This protein binds this small molecule.
Small molecule (SMILES): CC(=O)N[C@H]1[C@H](O[C@H]2[C@H](O)[C@@H](NC(C)=O)CO[C@@H]2CO)O[C@H](CO)[C@@H](O)[C@@H]1O

Sequence of chain 1.C:
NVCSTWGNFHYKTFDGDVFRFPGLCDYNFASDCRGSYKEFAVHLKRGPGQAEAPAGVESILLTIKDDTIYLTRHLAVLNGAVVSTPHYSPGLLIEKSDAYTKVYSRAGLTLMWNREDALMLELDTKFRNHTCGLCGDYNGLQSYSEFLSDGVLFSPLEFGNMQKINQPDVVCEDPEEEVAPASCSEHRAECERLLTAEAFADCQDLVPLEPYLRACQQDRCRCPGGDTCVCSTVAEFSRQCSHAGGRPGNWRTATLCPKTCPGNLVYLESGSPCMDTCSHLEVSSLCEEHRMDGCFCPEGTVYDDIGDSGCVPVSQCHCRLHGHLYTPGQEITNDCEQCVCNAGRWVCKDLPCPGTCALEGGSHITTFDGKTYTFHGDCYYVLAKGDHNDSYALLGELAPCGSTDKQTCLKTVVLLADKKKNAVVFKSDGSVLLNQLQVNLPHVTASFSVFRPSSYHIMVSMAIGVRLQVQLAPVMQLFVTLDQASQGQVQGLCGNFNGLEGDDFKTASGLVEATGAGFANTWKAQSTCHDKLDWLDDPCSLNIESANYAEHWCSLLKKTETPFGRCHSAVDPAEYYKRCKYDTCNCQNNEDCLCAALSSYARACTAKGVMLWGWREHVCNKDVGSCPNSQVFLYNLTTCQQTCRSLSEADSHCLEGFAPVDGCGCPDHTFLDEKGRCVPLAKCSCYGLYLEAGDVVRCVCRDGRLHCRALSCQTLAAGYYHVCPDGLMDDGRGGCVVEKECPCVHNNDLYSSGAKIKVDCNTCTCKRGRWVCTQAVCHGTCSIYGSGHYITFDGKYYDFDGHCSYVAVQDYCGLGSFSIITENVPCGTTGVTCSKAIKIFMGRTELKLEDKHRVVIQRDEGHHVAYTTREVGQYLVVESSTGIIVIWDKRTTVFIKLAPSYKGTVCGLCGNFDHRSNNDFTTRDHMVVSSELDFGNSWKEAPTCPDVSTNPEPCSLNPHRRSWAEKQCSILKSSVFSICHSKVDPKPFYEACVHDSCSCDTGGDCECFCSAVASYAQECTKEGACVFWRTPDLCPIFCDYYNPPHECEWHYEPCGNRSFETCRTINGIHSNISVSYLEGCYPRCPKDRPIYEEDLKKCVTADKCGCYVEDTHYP

Binding-site contacts:
Ligand atom C7 contacts residue HIS1132 of chain 1.C at 4.3 Å.
Ligand atom O7 contacts residue GLU941 of chain 1.C at 4.4 Å.
Ligand atom O7 contacts residue SER943 of chain 1.C at 3.6 Å.
Ligand atom O5 contacts residue ASN1134 of chain 1.C at 2.4 Å (h-bond).
Ligand atom C5 contacts residue SER943 of chain 1.C at 4.1 Å.
Ligand atom C7 contacts residue GLU941 of chain 1.C at 3.9 Å.
Ligand atom C4 contacts residue ASN1134 of chain 1.C at 4.2 Å.
Ligand atom O6 contacts residue ALA928 of chain 1.C at 4.4 Å.
Ligand atom C7 contacts residue ASN1134 of chain 1.C at 4.0 Å.
Ligand atom C3 contacts residue SER943 of chain 1.C at 4.4 Å.
Ligand atom C8 contacts residue HIS1132 of chain 1.C at 3.3 Å.
Ligand atom C1 contacts residue SER943 of chain 1.C at 4.2 Å.
Ligand atom N2 contacts residue ASN1134 of chain 1.C at 2.9 Å (h-bond).
Ligand atom O5 contacts residue SER943 of chain 1.C at 4.2 Å.
Ligand atom O7 contacts residue SER942 of chain 1.C at 4.1 Å.
Ligand atom C1 contacts residue ASN1134 of chain 1.C at 1.4 Å.
Ligand atom O6 contacts residue SER943 of chain 1.C at 3.7 Å.
Ligand atom C3 contacts residue ASN1134 of chain 1.C at 3.8 Å.
Ligand atom C2 contacts residue ASN1134 of chain 1.C at 2.5 Å.
Ligand atom C6 contacts residue SER943 of chain 1.C at 4.1 Å.
Ligand atom C8 contacts residue GLU941 of chain 1.C at 3.9 Å.
Ligand atom O3 contacts residue SER943 of chain 1.C at 3.8 Å.
Ligand atom C4 contacts residue SER943 of chain 1.C at 3.8 Å.
Ligand atom C8 contacts residue SER1133 of chain 1.C at 4.4 Å.
Ligand atom C5 contacts residue ASN1134 of chain 1.C at 3.6 Å.
Ligand atom N2 contacts residue GLU941 of chain 1.C at 4.1 Å.
Ligand atom N2 contacts residue HIS1132 of chain 1.C at 4.2 Å.
Ligand atom C2 contacts residue SER943 of chain 1.C at 4.4 Å.